Binding-site contacts:
Ligand atom N1 contacts residue DG6 of chain 1.B at 3.3 Å (h-bond).
Ligand atom O6 contacts residue DC1 of chain 1.B at 3.2 Å (h-bond).
Ligand atom OP1 contacts residue LYS234 of chain 1.C at 2.9 Å (salt-bridge).
Ligand atom C2 contacts residue DG6 of chain 1.B at 3.0 Å.
Ligand atom C2 contacts residue DT5 of chain 1.B at 2.8 Å.
Ligand atom N4 contacts residue DG3 of chain 1.B at 2.5 Å (h-bond).
Ligand atom N3 contacts residue DA4 of chain 1.B at 2.6 Å (h-bond).
Ligand atom N3 contacts residue DG6 of chain 1.B at 3.0 Å (h-bond).
Ligand atom N2 contacts residue DC1 of chain 1.B at 2.3 Å (h-bond).
Ligand atom N3 contacts residue DA2 of chain 1.B at 3.4 Å (h-bond).
Ligand atom C4 contacts residue DA4 of chain 1.B at 3.3 Å.
Ligand atom C2 contacts residue DG6 of chain 1.B at 3.1 Å.
Ligand atom C4 contacts residue DG3 of chain 1.B at 3.3 Å.
Ligand atom C6 contacts residue DT5 of chain 1.B at 3.0 Å.
Ligand atom OP1 contacts residue GLY231 of chain 1.C at 3.2 Å.
Ligand atom C2 contacts residue DA4 of chain 1.B at 3.4 Å.
Ligand atom C5' contacts residue ASN133 of chain 1.C at 3.4 Å.
Ligand atom O5' contacts residue GLY231 of chain 1.C at 3.4 Å.
Ligand atom O4 contacts residue DA2 of chain 1.B at 3.4 Å (h-bond).
Ligand atom C5' contacts residue SER229 of chain 1.C at 3.4 Å.
Ligand atom OP1 contacts residue SER229 of chain 1.C at 3.4 Å.
Ligand atom O2 contacts residue DA4 of chain 1.B at 3.0 Å.
Ligand atom N1 contacts residue DC1 of chain 1.B at 2.8 Å (h-bond).
Ligand atom OP1 contacts residue LYS230 of chain 1.C at 3.1 Å (salt-bridge).
Ligand atom N1 contacts residue DT5 of chain 1.B at 2.2 Å (h-bond).
Ligand atom N6 contacts residue DT5 of chain 1.B at 2.5 Å (h-bond).
Ligand atom C4 contacts residue DG6 of chain 1.B at 3.2 Å.
Ligand atom O4 contacts residue DC1 of chain 1.B at 3.0 Å (h-bond).
Ligand atom O2 contacts residue DG6 of chain 1.B at 2.3 Å (h-bond).
Ligand atom OP1 contacts residue GLU232 of chain 1.C at 3.0 Å (salt-bridge).
Ligand atom O4 contacts residue DG3 of chain 1.B at 3.2 Å (h-bond).
Ligand atom N3 contacts residue DG6 of chain 1.B at 2.3 Å (h-bond).
Ligand atom N3 contacts residue DG3 of chain 1.B at 2.9 Å (h-bond).
Ligand atom O4 contacts residue DA4 of chain 1.B at 3.2 Å (h-bond).
Ligand atom C2 contacts residue DC1 of chain 1.B at 3.3 Å.
Ligand atom N4 contacts residue DG6 of chain 1.B at 2.4 Å (h-bond).
Ligand atom O2 contacts residue DG3 of chain 1.B at 3.0 Å (h-bond).
Ligand atom N6 contacts residue DA4 of chain 1.B at 3.3 Å (h-bond).
Ligand atom C4 contacts residue DG6 of chain 1.B at 3.4 Å.
Ligand atom OP1 contacts residue THR233 of chain 1.C at 2.8 Å (h-bond).

Sequence of chain 1.C:
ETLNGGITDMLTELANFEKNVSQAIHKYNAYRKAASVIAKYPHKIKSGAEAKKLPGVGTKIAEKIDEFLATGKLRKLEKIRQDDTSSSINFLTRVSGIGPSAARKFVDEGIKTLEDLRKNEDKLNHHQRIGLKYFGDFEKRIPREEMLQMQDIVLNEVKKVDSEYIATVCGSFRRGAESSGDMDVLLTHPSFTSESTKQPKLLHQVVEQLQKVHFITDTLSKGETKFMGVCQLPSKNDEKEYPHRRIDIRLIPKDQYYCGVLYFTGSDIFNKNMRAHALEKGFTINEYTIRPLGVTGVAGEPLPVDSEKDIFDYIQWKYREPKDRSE

The protein below binds the small molecule below.
Small molecule (SMILES): Cc1cn([C@H]2C[C@H](O[P](=O)(O)OC[C@H]3O[C@@H](n4cnc5c(=O)nc(N)[nH]c54)C[C@@H]3OP(=O)(O)O)[C@@H](CO[P](=O)(O)O[C@H]3C[C@H](n4ccc(N)nc4=O)O[C@@H]3CO[P](=O)(O)O[C@H]3C[C@H](n4cc(C)c(=O)[nH]c4=O)O[C@@H]3CO[P](=O)(O)O[C@H]3C[C@H](n4cnc5c(N)ncnc54)O[C@@H]3CO[P](=O)(O)O[C@H]3C[C@H](n4ccc(N)nc4=O)O[C@@H]3CO)O2)c(=O)[nH]c1=O